Binding-site contacts:
Ligand atom C6 contacts residue LYS558 of chain 1.C at 4.2 Å.
Ligand atom C1 contacts residue GLU281 of chain 1.A at 4.1 Å.
Ligand atom C5 contacts residue ASN282 of chain 1.A at 3.7 Å.
Ligand atom C1 contacts residue ASN282 of chain 1.A at 1.4 Å.
Ligand atom C7 contacts residue ASN280 of chain 1.A at 4.5 Å.
Ligand atom C3 contacts residue ASN282 of chain 1.A at 3.8 Å.
Ligand atom C4 contacts residue ASN282 of chain 1.A at 4.3 Å.
Ligand atom C2 contacts residue ASN282 of chain 1.A at 2.5 Å.
Ligand atom C7 contacts residue ASN282 of chain 1.A at 3.6 Å.
Ligand atom C8 contacts residue ASN280 of chain 1.A at 3.9 Å.
Ligand atom O5 contacts residue ASN282 of chain 1.A at 2.4 Å (h-bond).
Ligand atom N2 contacts residue ASN282 of chain 1.A at 2.8 Å (h-bond).
Ligand atom O7 contacts residue ASN282 of chain 1.A at 4.0 Å.

A small-molecule ligand and the protein it binds are described below.
Small molecule (SMILES): CC(=O)N[C@@H]1[C@@H](O)[C@H](O)[C@@H](CO)O[C@H]1O

Sequence of chain 1.C:
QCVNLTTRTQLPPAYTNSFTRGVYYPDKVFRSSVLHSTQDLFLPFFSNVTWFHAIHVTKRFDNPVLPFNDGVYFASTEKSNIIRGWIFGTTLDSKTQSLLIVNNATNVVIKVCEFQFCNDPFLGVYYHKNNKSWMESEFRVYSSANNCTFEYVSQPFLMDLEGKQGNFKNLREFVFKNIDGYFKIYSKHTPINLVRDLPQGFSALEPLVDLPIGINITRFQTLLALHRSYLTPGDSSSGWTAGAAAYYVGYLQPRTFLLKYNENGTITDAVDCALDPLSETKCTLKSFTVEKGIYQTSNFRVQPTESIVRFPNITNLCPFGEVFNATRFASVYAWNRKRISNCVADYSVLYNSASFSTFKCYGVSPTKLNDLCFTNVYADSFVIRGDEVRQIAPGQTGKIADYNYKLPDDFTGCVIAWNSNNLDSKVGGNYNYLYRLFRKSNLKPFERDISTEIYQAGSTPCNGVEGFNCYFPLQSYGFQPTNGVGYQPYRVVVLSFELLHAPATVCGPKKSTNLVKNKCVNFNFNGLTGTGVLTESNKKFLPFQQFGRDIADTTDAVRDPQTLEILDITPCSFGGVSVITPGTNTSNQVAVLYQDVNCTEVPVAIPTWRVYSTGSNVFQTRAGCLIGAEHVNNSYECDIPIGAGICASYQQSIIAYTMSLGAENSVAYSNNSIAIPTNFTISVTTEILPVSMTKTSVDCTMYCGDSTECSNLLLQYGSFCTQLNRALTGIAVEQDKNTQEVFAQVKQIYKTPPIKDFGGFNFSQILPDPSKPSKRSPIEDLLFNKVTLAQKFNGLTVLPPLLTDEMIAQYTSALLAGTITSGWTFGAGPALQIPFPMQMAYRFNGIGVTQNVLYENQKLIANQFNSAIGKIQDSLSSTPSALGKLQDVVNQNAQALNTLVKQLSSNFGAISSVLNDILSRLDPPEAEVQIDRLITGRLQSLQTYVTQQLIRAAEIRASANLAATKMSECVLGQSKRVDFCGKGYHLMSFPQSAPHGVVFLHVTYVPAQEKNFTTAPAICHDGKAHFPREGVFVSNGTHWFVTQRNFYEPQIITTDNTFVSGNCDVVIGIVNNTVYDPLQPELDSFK

Sequence of chain 1.A:
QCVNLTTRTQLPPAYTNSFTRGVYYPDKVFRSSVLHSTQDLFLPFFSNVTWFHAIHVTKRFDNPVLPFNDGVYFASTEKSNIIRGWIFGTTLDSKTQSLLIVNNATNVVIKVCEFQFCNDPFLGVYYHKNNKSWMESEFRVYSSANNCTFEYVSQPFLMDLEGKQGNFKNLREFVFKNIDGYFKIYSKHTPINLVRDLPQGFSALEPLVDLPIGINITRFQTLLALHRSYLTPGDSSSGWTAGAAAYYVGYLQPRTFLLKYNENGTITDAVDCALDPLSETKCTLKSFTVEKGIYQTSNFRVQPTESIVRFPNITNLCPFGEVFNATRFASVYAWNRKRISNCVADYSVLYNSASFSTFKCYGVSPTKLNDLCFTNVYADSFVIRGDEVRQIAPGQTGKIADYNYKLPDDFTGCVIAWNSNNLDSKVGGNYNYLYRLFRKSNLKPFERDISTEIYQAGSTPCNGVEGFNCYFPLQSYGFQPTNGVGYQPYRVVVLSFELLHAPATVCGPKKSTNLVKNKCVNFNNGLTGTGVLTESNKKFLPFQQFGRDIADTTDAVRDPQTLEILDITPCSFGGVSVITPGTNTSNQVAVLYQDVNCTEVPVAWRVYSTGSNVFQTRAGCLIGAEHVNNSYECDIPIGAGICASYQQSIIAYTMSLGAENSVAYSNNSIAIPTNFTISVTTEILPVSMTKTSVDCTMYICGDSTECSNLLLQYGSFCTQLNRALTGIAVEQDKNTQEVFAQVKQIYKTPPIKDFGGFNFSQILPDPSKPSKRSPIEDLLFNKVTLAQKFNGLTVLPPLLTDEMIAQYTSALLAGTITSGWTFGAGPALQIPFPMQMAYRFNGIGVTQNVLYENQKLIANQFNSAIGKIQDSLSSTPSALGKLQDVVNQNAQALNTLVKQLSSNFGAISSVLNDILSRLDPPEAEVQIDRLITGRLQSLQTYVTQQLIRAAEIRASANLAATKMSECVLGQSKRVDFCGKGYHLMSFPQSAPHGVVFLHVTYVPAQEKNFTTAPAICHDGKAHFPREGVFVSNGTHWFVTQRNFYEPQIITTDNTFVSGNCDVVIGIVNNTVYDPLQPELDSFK